A protein and the small-molecule ligand that binds it are described below.
Small molecule (SMILES): CC(=O)N[C@@H]1[C@@H](O)[C@H](O)[C@@H](CO)O[C@H]1O

Sequence of chain 1.A:
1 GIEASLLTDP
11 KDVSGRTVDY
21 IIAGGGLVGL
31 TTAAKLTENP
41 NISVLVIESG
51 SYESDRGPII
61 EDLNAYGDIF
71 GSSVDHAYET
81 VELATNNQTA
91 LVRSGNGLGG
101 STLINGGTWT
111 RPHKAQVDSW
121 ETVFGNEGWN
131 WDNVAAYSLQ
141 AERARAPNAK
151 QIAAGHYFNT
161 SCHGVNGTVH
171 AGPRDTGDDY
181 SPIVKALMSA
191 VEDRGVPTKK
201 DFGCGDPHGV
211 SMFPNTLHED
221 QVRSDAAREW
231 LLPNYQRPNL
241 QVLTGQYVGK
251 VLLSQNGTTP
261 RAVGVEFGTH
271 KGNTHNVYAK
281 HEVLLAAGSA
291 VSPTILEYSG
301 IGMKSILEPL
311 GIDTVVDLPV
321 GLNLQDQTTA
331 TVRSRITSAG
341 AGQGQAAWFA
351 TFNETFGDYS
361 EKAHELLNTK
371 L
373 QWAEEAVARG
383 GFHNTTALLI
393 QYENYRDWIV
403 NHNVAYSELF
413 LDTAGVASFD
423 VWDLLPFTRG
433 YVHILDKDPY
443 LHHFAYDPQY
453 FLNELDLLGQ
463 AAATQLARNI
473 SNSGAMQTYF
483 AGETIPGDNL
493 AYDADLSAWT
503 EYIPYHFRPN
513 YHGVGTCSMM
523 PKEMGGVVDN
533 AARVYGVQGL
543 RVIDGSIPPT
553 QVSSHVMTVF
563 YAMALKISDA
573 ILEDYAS

Binding-site contacts:
Ligand atom C2 contacts residue GLN540 of chain 1.A at 4.0 Å.
Ligand atom C2 contacts residue ASN256 of chain 1.A at 2.7 Å.
Ligand atom N2 contacts residue GLN540 of chain 1.A at 3.3 Å (h-bond).
Ligand atom O6 contacts residue GLN540 of chain 1.A at 4.2 Å.
Ligand atom C8 contacts residue GLN540 of chain 1.A at 3.2 Å.
Ligand atom O5 contacts residue ASN256 of chain 1.A at 2.2 Å (h-bond).
Ligand atom N2 contacts residue ASN256 of chain 1.A at 3.3 Å (h-bond).
Ligand atom C7 contacts residue GLN540 of chain 1.A at 2.8 Å.
Ligand atom C3 contacts residue ASN256 of chain 1.A at 3.7 Å.
Ligand atom O5 contacts residue GLN540 of chain 1.A at 4.3 Å.
Ligand atom C5 contacts residue GLN540 of chain 1.A at 4.0 Å.
Ligand atom C1 contacts residue GLN540 of chain 1.A at 3.9 Å.
Ligand atom O6 contacts residue ASN256 of chain 1.A at 4.5 Å.
Ligand atom O7 contacts residue GLN540 of chain 1.A at 3.0 Å (h-bond).
Ligand atom O7 contacts residue ASN256 of chain 1.A at 2.7 Å (h-bond).
Ligand atom C5 contacts residue ASN256 of chain 1.A at 2.9 Å.
Ligand atom C4 contacts residue ASN256 of chain 1.A at 3.9 Å.
Ligand atom C6 contacts residue ASN256 of chain 1.A at 4.0 Å.
Ligand atom C1 contacts residue ASN256 of chain 1.A at 1.4 Å.
Ligand atom C7 contacts residue ASN256 of chain 1.A at 3.3 Å.
Ligand atom O6 contacts residue ARG261 of chain 1.A at 2.8 Å (salt-bridge).
Ligand atom C6 contacts residue ARG261 of chain 1.A at 4.2 Å.